Sequence of chain 1.B:
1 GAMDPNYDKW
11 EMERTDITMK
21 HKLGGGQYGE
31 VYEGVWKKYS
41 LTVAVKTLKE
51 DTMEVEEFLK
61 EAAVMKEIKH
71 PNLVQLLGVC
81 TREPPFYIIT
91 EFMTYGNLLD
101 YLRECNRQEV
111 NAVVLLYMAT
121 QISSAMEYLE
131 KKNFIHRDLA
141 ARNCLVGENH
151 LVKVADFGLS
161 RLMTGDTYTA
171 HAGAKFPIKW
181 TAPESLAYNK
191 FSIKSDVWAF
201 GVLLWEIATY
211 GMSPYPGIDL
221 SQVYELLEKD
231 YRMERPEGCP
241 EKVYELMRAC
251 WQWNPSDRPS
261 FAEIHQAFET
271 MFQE

The protein below binds the small molecule below.
Small molecule (SMILES): Cc1ccc(NC(=O)c2cccc(C(F)(F)F)c2)cc1-n1cc2cnc(N)nc2[n+](C)c1=O

Binding-site contacts:
Ligand atom CAH contacts residue PHE157 of chain 1.B at 3.4 Å (hydrophobic).
Ligand atom CAR contacts residue VAL31 of chain 1.B at 3.5 Å (hydrophobic).
Ligand atom CAP contacts residue THR90 of chain 1.B at 3.7 Å.
Ligand atom CAY contacts residue ASP156 of chain 1.B at 3.5 Å.
Ligand atom CAX contacts residue ASP156 of chain 1.B at 3.4 Å.
Ligand atom CAO contacts residue GLU61 of chain 1.B at 3.5 Å.
Ligand atom CAR contacts residue ALA44 of chain 1.B at 3.5 Å (hydrophobic).
Ligand atom C6 contacts residue GLU91 of chain 1.B at 3.2 Å.
Ligand atom CAP contacts residue LYS46 of chain 1.B at 3.6 Å.
Ligand atom NAS contacts residue MET93 of chain 1.B at 3.2 Å (h-bond).
Ligand atom C5 contacts residue ALA44 of chain 1.B at 3.6 Å (hydrophobic).
Ligand atom OAW contacts residue ASP156 of chain 1.B at 2.8 Å (salt-bridge).
Ligand atom OAW contacts residue VAL74 of chain 1.B at 3.6 Å.
Ligand atom OAW contacts residue ALA155 of chain 1.B at 3.2 Å.
Ligand atom FBE contacts residue ALA155 of chain 1.B at 3.4 Å.
Ligand atom N3 contacts residue LEU23 of chain 1.B at 3.5 Å.
Ligand atom CAO contacts residue MET65 of chain 1.B at 3.6 Å (hydrophobic).
Ligand atom C6 contacts residue LEU145 of chain 1.B at 3.4 Å (hydrophobic).
Ligand atom FBF contacts residue ILE68 of chain 1.B at 3.2 Å.
Ligand atom C5 contacts residue LEU145 of chain 1.B at 3.6 Å (hydrophobic).
Ligand atom NAU contacts residue ASP156 of chain 1.B at 3.7 Å.
Ligand atom CAH contacts residue VAL31 of chain 1.B at 3.6 Å (hydrophobic).
Ligand atom CAP contacts residue ILE88 of chain 1.B at 3.5 Å (hydrophobic).
Ligand atom N1 contacts residue LEU145 of chain 1.B at 3.6 Å.
Ligand atom CAO contacts residue ILE88 of chain 1.B at 3.6 Å (hydrophobic).
Ligand atom CBB contacts residue ASP156 of chain 1.B at 3.7 Å.
Ligand atom CBD contacts residue ILE68 of chain 1.B at 3.6 Å (hydrophobic).
Ligand atom C4 contacts residue LEU23 of chain 1.B at 3.7 Å (hydrophobic).
Ligand atom OAK contacts residue VAL31 of chain 1.B at 3.4 Å.
Ligand atom FBG contacts residue ILE68 of chain 1.B at 3.2 Å.
Ligand atom CAV contacts residue ASP156 of chain 1.B at 3.1 Å.
Ligand atom CAT contacts residue TYR28 of chain 1.B at 3.3 Å (hydrophobic).
Ligand atom FBE contacts residue HIS136 of chain 1.B at 3.4 Å.
Ligand atom CAR contacts residue LYS46 of chain 1.B at 3.7 Å.
Ligand atom NAU contacts residue MET65 of chain 1.B at 3.3 Å (h-bond).
Ligand atom CBC contacts residue ASP156 of chain 1.B at 3.4 Å.
Ligand atom NAG contacts residue PHE157 of chain 1.B at 3.6 Å.
Ligand atom OAK contacts residue PHE157 of chain 1.B at 3.2 Å.
Ligand atom FBG contacts residue LEU73 of chain 1.B at 3.7 Å.
Ligand atom N1 contacts residue MET93 of chain 1.B at 3.1 Å (h-bond).